Sequence of chain 1.D:
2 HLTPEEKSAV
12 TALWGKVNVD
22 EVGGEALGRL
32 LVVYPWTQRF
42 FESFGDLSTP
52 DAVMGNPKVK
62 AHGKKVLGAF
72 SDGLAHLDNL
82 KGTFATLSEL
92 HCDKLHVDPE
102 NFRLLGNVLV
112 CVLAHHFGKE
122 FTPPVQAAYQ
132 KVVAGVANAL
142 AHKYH

Binding-site contacts:
Ligand atom CMD contacts residue LEU96 of chain 1.D at 3.5 Å (hydrophobic).
Ligand atom NB contacts residue HIS92 of chain 1.D at 3.0 Å (h-bond).
Ligand atom CMA contacts residue LEU88 of chain 1.D at 3.7 Å (hydrophobic).
Ligand atom C1A contacts residue HIS63 of chain 1.D at 3.7 Å.
Ligand atom C1D contacts residue HIS92 of chain 1.D at 3.7 Å.
Ligand atom CHD contacts residue PHE42 of chain 1.D at 3.4 Å (hydrophobic).
Ligand atom NB contacts residue VAL67 of chain 1.D at 3.8 Å.
Ligand atom CAD contacts residue HIS63 of chain 1.D at 3.7 Å.
Ligand atom CBB contacts residue PHE103 of chain 1.D at 3.4 Å (hydrophobic).
Ligand atom CAC contacts residue VAL98 of chain 1.D at 3.5 Å (hydrophobic).
Ligand atom CMC contacts residue ASN102 of chain 1.D at 3.4 Å.
Ligand atom C3D contacts residue HIS63 of chain 1.D at 3.7 Å.
Ligand atom CMA contacts residue LYS66 of chain 1.D at 3.1 Å.
Ligand atom C4D contacts residue HIS92 of chain 1.D at 3.5 Å.
Ligand atom C4B contacts residue LEU106 of chain 1.D at 3.7 Å (hydrophobic).
Ligand atom CAB contacts residue LEU106 of chain 1.D at 3.6 Å (hydrophobic).
Ligand atom C2D contacts residue PHE42 of chain 1.D at 3.8 Å (hydrophobic).
Ligand atom NC contacts residue HIS92 of chain 1.D at 3.2 Å (h-bond).
Ligand atom CAB contacts residue PHE71 of chain 1.D at 3.5 Å (hydrophobic).
Ligand atom CMB contacts residue PHE71 of chain 1.D at 3.5 Å (hydrophobic).
Ligand atom C1B contacts residue VAL67 of chain 1.D at 3.6 Å (hydrophobic).
Ligand atom CHB contacts residue VAL67 of chain 1.D at 3.6 Å (hydrophobic).
Ligand atom CMA contacts residue ALA70 of chain 1.D at 3.5 Å (hydrophobic).
Ligand atom C3B contacts residue LEU106 of chain 1.D at 3.8 Å (hydrophobic).
Ligand atom NI contacts residue HIS92 of chain 1.D at 2.1 Å.
Ligand atom C4A contacts residue HIS92 of chain 1.D at 3.6 Å.
Ligand atom ND contacts residue HIS92 of chain 1.D at 2.9 Å (h-bond).
Ligand atom CMD contacts residue PHE41 of chain 1.D at 3.6 Å (hydrophobic).
Ligand atom C4D contacts residue HIS63 of chain 1.D at 3.4 Å.
Ligand atom C1A contacts residue HIS92 of chain 1.D at 3.5 Å.
Ligand atom O1D contacts residue LEU96 of chain 1.D at 3.5 Å.
Ligand atom CHA contacts residue HIS63 of chain 1.D at 3.2 Å.
Ligand atom C1D contacts residue PHE42 of chain 1.D at 3.8 Å (hydrophobic).
Ligand atom CHC contacts residue LEU106 of chain 1.D at 3.5 Å (hydrophobic).
Ligand atom CBC contacts residue LEU31 of chain 1.D at 3.7 Å (hydrophobic).
Ligand atom CBC contacts residue THR38 of chain 1.D at 3.5 Å.
Ligand atom CMB contacts residue VAL67 of chain 1.D at 3.7 Å (hydrophobic).
Ligand atom C3A contacts residue LEU88 of chain 1.D at 3.7 Å (hydrophobic).
Ligand atom C4A contacts residue VAL67 of chain 1.D at 3.6 Å (hydrophobic).
Ligand atom NA contacts residue HIS92 of chain 1.D at 2.8 Å (h-bond).

The protein below binds the small molecule below.
Small molecule (SMILES): C=CC1=C(C)C2=N3->[Ni]45<-N6=C(C=c7c(C)c(C=C)c(n74)=C2)C(C)=C(CCC(=O)O)C6=Cc2c(CCC(=O)O)c(C)c(n25)C=C13